Binding-site contacts:
Ligand atom C8 contacts residue LYS76 of chain 2.F at 4.0 Å.
Ligand atom C3 contacts residue GLY75 of chain 2.F at 4.4 Å.
Ligand atom C8 contacts residue GLY75 of chain 2.F at 2.5 Å.
Ligand atom C8 contacts residue ASN77 of chain 2.F at 3.7 Å.
Ligand atom C1 contacts residue ASN96 of chain 2.F at 1.4 Å.
Ligand atom O7 contacts residue NAG1 of chain 2.K at 3.4 Å.
Ligand atom C7 contacts residue NAG1 of chain 2.K at 4.3 Å.
Ligand atom O5 contacts residue ASN96 of chain 2.F at 2.2 Å (h-bond).
Ligand atom N2 contacts residue GLY75 of chain 2.F at 2.6 Å (h-bond).
Ligand atom C5 contacts residue ASN96 of chain 2.F at 3.5 Å.
Ligand atom O7 contacts residue ASN96 of chain 2.F at 3.4 Å (h-bond).
Ligand atom C2 contacts residue GLY75 of chain 2.F at 3.8 Å.
Ligand atom C7 contacts residue GLY75 of chain 2.F at 2.9 Å.
Ligand atom N2 contacts residue ASN96 of chain 2.F at 3.1 Å (h-bond).
Ligand atom C7 contacts residue ASN96 of chain 2.F at 3.5 Å.
Ligand atom C7 contacts residue ASN77 of chain 2.F at 3.8 Å.
Ligand atom C4 contacts residue ASN96 of chain 2.F at 4.2 Å.
Ligand atom C8 contacts residue NAG1 of chain 2.K at 4.3 Å.
Ligand atom C3 contacts residue ASN96 of chain 2.F at 3.8 Å.
Ligand atom O7 contacts residue GLY75 of chain 2.F at 4.0 Å.
Ligand atom C1 contacts residue GLY75 of chain 2.F at 3.9 Å.
Ligand atom O7 contacts residue ASN77 of chain 2.F at 3.4 Å (h-bond).
Ligand atom C2 contacts residue ASN96 of chain 2.F at 2.6 Å.

Sequence of chain 2.F:
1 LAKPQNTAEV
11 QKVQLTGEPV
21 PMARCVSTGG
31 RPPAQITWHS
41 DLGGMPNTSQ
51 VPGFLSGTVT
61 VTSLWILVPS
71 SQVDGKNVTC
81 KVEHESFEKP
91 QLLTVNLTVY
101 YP

The small molecule below binds the protein below.
Small molecule (SMILES): CC(=O)N[C@H]1[C@H](O[C@H]2[C@H](O)[C@@H](NC(C)=O)CO[C@@H]2CO)O[C@H](CO)[C@@H](O[C@@H]2O[C@H](CO)[C@@H](O)[C@H](O)[C@@H]2O)[C@@H]1O